Binding-site contacts:
Ligand atom C3 contacts residue CYS453 of chain 2.B at 3.9 Å (hydrophobic).
Ligand atom C8 contacts residue ILE451 of chain 2.B at 3.9 Å (hydrophobic).
Ligand atom O7 contacts residue TYR110 of chain 2.B at 3.7 Å.
Ligand atom N2 contacts residue ILE451 of chain 2.B at 2.7 Å (h-bond).
Ligand atom C1 contacts residue ILE451 of chain 2.B at 3.6 Å (hydrophobic).
Ligand atom C6 contacts residue CYS453 of chain 2.B at 4.0 Å (hydrophobic).
Ligand atom O6 contacts residue CYS453 of chain 2.B at 3.7 Å.
Ligand atom O6 contacts residue ILE451 of chain 2.B at 2.8 Å (h-bond).
Ligand atom O3 contacts residue ALA452 of chain 2.B at 3.9 Å.
Ligand atom O3 contacts residue CYS109 of chain 2.B at 3.6 Å.
Ligand atom C3 contacts residue ILE451 of chain 2.B at 3.4 Å (hydrophobic).
Ligand atom C8 contacts residue GLU144 of chain 1.B at 3.7 Å.
Ligand atom C6 contacts residue ILE451 of chain 2.B at 3.7 Å (hydrophobic).
Ligand atom C2 contacts residue ILE451 of chain 2.B at 3.3 Å (hydrophobic).
Ligand atom C8 contacts residue TYR110 of chain 2.B at 3.9 Å (hydrophobic).
Ligand atom O6 contacts residue ARG447 of chain 2.B at 4.0 Å.
Ligand atom O7 contacts residue THR175 of chain 1.B at 3.8 Å.
Ligand atom O7 contacts residue CYS109 of chain 2.B at 3.2 Å.
Ligand atom O5 contacts residue ASN172 of chain 1.B at 2.3 Å (h-bond).
Ligand atom O6 contacts residue PRO450 of chain 2.B at 3.5 Å.
Ligand atom C8 contacts residue GLY143 of chain 1.B at 3.3 Å.
Ligand atom C5 contacts residue TYR110 of chain 2.B at 3.7 Å (hydrophobic).
Ligand atom C7 contacts residue CYS109 of chain 2.B at 3.5 Å (hydrophobic).
Ligand atom N2 contacts residue ASN172 of chain 1.B at 2.9 Å (h-bond).
Ligand atom C8 contacts residue CYS109 of chain 2.B at 3.0 Å (hydrophobic).
Ligand atom C8 contacts residue ASN176 of chain 1.B at 3.3 Å.
Ligand atom C2 contacts residue CYS453 of chain 2.B at 4.0 Å (hydrophobic).
Ligand atom O7 contacts residue ASN172 of chain 1.B at 3.9 Å.
Ligand atom C3 contacts residue ASN172 of chain 1.B at 3.7 Å.
Ligand atom C1 contacts residue CYS453 of chain 2.B at 3.8 Å (hydrophobic).
Ligand atom C2 contacts residue ASN172 of chain 1.B at 2.4 Å.
Ligand atom C7 contacts residue ASN176 of chain 1.B at 3.6 Å.
Ligand atom C7 contacts residue ASN172 of chain 1.B at 3.6 Å.
Ligand atom O7 contacts residue ASN176 of chain 1.B at 3.7 Å.
Ligand atom C1 contacts residue ASN172 of chain 1.B at 1.4 Å.
Ligand atom C7 contacts residue ILE451 of chain 2.B at 3.7 Å (hydrophobic).
Ligand atom O5 contacts residue TYR171 of chain 1.B at 3.8 Å.
Ligand atom C5 contacts residue ASN172 of chain 1.B at 3.6 Å.
Ligand atom O7 contacts residue ASN107 of chain 2.B at 3.9 Å.
Ligand atom O3 contacts residue CYS453 of chain 2.B at 3.1 Å.

A protein and the small-molecule ligand that binds it are described below.
Small molecule (SMILES): CC(=O)N[C@H]1[C@H](O[C@H]2[C@H](O)[C@@H](NC(C)=O)CO[C@@H]2CO)O[C@H](CO)[C@@H](O[C@@H]2O[C@H](CO[C@H]3O[C@H](CO)[C@@H](O)[C@H](O)[C@@H]3O)[C@@H](O)[C@H](O[C@H]3O[C@H](CO)[C@@H](O)[C@H](O)[C@@H]3O)[C@@H]2O)[C@@H]1O

Sequence of chain 1.B:
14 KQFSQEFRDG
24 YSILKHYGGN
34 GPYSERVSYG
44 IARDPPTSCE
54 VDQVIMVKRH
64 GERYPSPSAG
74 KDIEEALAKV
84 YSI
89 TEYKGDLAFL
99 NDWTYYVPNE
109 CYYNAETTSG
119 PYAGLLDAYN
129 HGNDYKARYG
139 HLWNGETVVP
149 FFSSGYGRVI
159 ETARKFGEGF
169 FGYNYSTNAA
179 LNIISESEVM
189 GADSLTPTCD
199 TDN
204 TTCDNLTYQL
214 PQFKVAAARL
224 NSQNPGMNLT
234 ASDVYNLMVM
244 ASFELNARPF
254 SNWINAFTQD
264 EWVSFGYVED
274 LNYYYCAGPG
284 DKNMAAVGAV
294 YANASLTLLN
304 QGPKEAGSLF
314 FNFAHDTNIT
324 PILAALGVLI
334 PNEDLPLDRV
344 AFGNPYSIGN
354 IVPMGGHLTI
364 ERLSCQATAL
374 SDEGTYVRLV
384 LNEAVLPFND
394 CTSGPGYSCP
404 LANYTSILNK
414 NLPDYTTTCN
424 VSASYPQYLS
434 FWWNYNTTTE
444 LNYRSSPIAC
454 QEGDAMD

Sequence of chain 2.B:
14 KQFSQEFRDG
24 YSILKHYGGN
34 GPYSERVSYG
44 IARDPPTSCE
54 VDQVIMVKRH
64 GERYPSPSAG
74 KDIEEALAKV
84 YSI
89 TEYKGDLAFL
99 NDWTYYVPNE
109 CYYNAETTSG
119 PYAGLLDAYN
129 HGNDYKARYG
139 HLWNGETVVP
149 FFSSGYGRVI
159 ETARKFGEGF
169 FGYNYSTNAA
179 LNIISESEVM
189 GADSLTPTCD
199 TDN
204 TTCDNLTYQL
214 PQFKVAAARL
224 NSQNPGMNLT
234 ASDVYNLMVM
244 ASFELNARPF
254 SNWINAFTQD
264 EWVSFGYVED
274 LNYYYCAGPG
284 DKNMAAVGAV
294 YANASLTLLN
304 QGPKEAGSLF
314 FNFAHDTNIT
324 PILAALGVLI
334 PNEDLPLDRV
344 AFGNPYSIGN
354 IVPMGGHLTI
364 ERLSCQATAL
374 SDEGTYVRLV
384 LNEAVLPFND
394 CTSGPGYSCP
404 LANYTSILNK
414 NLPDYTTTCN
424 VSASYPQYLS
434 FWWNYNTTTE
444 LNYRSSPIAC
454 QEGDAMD